A protein and the small-molecule ligand that binds it are described below.
Small molecule (SMILES): Nc1ncnc2[nH]cnc12

Sequence of chain 1.A:
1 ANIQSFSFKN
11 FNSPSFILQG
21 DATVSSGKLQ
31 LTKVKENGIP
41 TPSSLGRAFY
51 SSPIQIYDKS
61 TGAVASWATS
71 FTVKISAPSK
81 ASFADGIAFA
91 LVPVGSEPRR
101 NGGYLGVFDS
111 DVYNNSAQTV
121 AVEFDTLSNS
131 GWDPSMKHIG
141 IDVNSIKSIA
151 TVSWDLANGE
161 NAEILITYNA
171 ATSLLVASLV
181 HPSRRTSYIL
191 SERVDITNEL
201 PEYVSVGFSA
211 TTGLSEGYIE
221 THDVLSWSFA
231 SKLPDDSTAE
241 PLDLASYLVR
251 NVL

Sequence of chain 2.A:
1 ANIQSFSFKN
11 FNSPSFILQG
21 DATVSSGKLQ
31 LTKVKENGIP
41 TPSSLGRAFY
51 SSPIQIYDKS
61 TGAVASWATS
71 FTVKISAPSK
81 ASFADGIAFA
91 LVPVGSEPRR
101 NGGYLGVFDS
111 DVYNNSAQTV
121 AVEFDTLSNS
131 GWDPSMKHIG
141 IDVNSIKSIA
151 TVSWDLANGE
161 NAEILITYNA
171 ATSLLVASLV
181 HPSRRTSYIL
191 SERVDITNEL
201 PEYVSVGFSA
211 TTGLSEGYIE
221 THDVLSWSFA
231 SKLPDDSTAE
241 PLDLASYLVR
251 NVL

Binding-site contacts:
Ligand atom N1 contacts residue SER178 of chain 1.A at 3.1 Å (h-bond).
Ligand atom C8 contacts residue THR167 of chain 1.A at 3.9 Å.
Ligand atom C4 contacts residue ADE1 of chain 2.E at 4.3 Å.
Ligand atom N1 contacts residue ALA177 of chain 1.A at 4.4 Å.
Ligand atom N3 contacts residue LEU165 of chain 2.A at 4.0 Å.
Ligand atom C2 contacts residue LEU165 of chain 1.A at 3.8 Å (hydrophobic).
Ligand atom C5 contacts residue VAL176 of chain 1.A at 3.7 Å (hydrophobic).
Ligand atom C4 contacts residue VAL176 of chain 1.A at 4.1 Å (hydrophobic).
Ligand atom N3 contacts residue LEU165 of chain 1.A at 4.4 Å.
Ligand atom N3 contacts residue ADE1 of chain 2.E at 3.1 Å.
Ligand atom N1 contacts residue LEU165 of chain 1.A at 3.4 Å.
Ligand atom N6 contacts residue ALA177 of chain 1.A at 4.2 Å.
Ligand atom N1 contacts residue VAL176 of chain 1.A at 3.9 Å.
Ligand atom C2 contacts residue VAL176 of chain 1.A at 4.3 Å (hydrophobic).
Ligand atom N9 contacts residue SER178 of chain 2.A at 3.8 Å.
Ligand atom N1 contacts residue ADE1 of chain 2.E at 4.0 Å.
Ligand atom N6 contacts residue VAL176 of chain 1.A at 2.8 Å (h-bond).
Ligand atom N6 contacts residue LEU165 of chain 1.A at 3.5 Å (h-bond).
Ligand atom C2 contacts residue ADE1 of chain 2.E at 3.1 Å.
Ligand atom N3 contacts residue ILE189 of chain 1.A at 3.8 Å.
Ligand atom N9 contacts residue VAL180 of chain 2.A at 4.3 Å.
Ligand atom C4 contacts residue LEU165 of chain 2.A at 4.1 Å (hydrophobic).
Ligand atom N6 contacts residue THR167 of chain 1.A at 2.8 Å (h-bond).
Ligand atom N9 contacts residue LEU165 of chain 2.A at 4.2 Å.
Ligand atom C5 contacts residue LEU165 of chain 1.A at 4.3 Å (hydrophobic).
Ligand atom N7 contacts residue LEU244 of chain 1.A at 4.2 Å.
Ligand atom C6 contacts residue VAL176 of chain 1.A at 3.6 Å (hydrophobic).
Ligand atom N3 contacts residue SER178 of chain 1.A at 4.4 Å.
Ligand atom C4 contacts residue SER178 of chain 2.A at 3.8 Å.
Ligand atom C5 contacts residue THR167 of chain 1.A at 3.3 Å.
Ligand atom C8 contacts residue LEU244 of chain 1.A at 4.0 Å (hydrophobic).
Ligand atom C6 contacts residue THR167 of chain 1.A at 3.5 Å.
Ligand atom N7 contacts residue THR167 of chain 1.A at 2.7 Å (h-bond).
Ligand atom C2 contacts residue ILE189 of chain 1.A at 3.8 Å (hydrophobic).
Ligand atom C2 contacts residue SER178 of chain 2.A at 4.0 Å.
Ligand atom C6 contacts residue LEU165 of chain 1.A at 3.8 Å (hydrophobic).
Ligand atom C2 contacts residue SER178 of chain 1.A at 3.1 Å.
Ligand atom N6 contacts residue ILE166 of chain 1.A at 3.6 Å.
Ligand atom N3 contacts residue SER178 of chain 2.A at 3.0 Å (h-bond).
Ligand atom N7 contacts residue VAL176 of chain 1.A at 3.9 Å.